Sequence of chain 1.D:
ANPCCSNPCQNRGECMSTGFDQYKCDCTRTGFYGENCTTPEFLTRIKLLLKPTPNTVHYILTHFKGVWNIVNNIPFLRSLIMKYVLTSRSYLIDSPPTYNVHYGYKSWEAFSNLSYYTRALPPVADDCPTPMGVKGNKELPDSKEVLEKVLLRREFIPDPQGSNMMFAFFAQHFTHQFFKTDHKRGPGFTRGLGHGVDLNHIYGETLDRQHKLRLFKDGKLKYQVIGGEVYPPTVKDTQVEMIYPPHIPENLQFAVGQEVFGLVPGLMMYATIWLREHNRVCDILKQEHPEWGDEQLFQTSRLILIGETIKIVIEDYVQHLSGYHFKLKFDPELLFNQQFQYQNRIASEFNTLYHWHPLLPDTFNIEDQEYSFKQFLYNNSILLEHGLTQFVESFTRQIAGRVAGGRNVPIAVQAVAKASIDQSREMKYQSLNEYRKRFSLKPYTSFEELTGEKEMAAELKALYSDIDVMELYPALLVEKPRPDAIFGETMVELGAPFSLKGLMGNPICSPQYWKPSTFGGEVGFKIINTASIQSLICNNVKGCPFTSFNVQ

Binding-site contacts:
Ligand atom O3 contacts residue LEU207 of chain 1.C at 4.3 Å.
Ligand atom C3 contacts residue ARG185 of chain 1.D at 3.6 Å.
Ligand atom C6 contacts residue PHE189 of chain 1.D at 3.8 Å (hydrophobic).
Ligand atom N2 contacts residue ARG185 of chain 1.D at 4.4 Å.
Ligand atom C5 contacts residue ASN113 of chain 1.D at 3.6 Å.
Ligand atom C4 contacts residue ASN113 of chain 1.D at 4.2 Å.
Ligand atom C7 contacts residue ARG185 of chain 1.D at 3.9 Å.
Ligand atom C2 contacts residue LEU207 of chain 1.C at 4.3 Å (hydrophobic).
Ligand atom C1 contacts residue ARG185 of chain 1.D at 4.1 Å.
Ligand atom O5 contacts residue ASN113 of chain 1.D at 2.3 Å (h-bond).
Ligand atom C1 contacts residue TYR116 of chain 1.D at 4.1 Å (hydrophobic).
Ligand atom O6 contacts residue ASP208 of chain 1.C at 4.3 Å.
Ligand atom C8 contacts residue PHE189 of chain 1.D at 3.9 Å (hydrophobic).
Ligand atom C2 contacts residue GLU109 of chain 1.D at 4.2 Å.
Ligand atom C3 contacts residue ASN113 of chain 1.D at 3.8 Å.
Ligand atom C2 contacts residue ASN113 of chain 1.D at 2.5 Å.
Ligand atom O7 contacts residue ASN113 of chain 1.D at 3.7 Å.
Ligand atom O7 contacts residue ARG185 of chain 1.D at 2.8 Å (salt-bridge).
Ligand atom O7 contacts residue GLU109 of chain 1.D at 4.4 Å.
Ligand atom O5 contacts residue PHE189 of chain 1.D at 4.2 Å.
Ligand atom C5 contacts residue ARG185 of chain 1.D at 4.1 Å.
Ligand atom O7 contacts residue LEU207 of chain 1.C at 4.0 Å.
Ligand atom C5 contacts residue TYR116 of chain 1.D at 4.3 Å (hydrophobic).
Ligand atom C6 contacts residue TYR116 of chain 1.D at 3.5 Å (hydrophobic).
Ligand atom O4 contacts residue ARG185 of chain 1.D at 3.0 Å (salt-bridge).
Ligand atom C3 contacts residue LEU207 of chain 1.C at 4.5 Å (hydrophobic).
Ligand atom C8 contacts residue ARG185 of chain 1.D at 3.5 Å.
Ligand atom C7 contacts residue ASN113 of chain 1.D at 3.6 Å.
Ligand atom C4 contacts residue ARG185 of chain 1.D at 3.8 Å.
Ligand atom O5 contacts residue GLU109 of chain 1.D at 3.5 Å (salt-bridge).
Ligand atom N2 contacts residue ASN113 of chain 1.D at 3.0 Å (h-bond).
Ligand atom C5 contacts residue PHE189 of chain 1.D at 3.8 Å (hydrophobic).
Ligand atom O5 contacts residue TYR116 of chain 1.D at 3.6 Å.
Ligand atom O6 contacts residue LEU207 of chain 1.C at 3.9 Å.
Ligand atom O6 contacts residue TYR116 of chain 1.D at 3.7 Å.
Ligand atom C1 contacts residue GLU109 of chain 1.D at 3.6 Å.
Ligand atom C4 contacts residue LEU207 of chain 1.C at 4.0 Å (hydrophobic).
Ligand atom O3 contacts residue ARG185 of chain 1.D at 4.2 Å.
Ligand atom C1 contacts residue ASN113 of chain 1.D at 1.4 Å.
Ligand atom C2 contacts residue ARG185 of chain 1.D at 4.1 Å.

This small molecule binds to this protein.
Small molecule (SMILES): CC(=O)N[C@H]1[C@H](O[C@H]2[C@H](O)[C@@H](NC(C)=O)CO[C@@H]2CO)O[C@H](CO)[C@@H](O)[C@@H]1O

Sequence of chain 1.C:
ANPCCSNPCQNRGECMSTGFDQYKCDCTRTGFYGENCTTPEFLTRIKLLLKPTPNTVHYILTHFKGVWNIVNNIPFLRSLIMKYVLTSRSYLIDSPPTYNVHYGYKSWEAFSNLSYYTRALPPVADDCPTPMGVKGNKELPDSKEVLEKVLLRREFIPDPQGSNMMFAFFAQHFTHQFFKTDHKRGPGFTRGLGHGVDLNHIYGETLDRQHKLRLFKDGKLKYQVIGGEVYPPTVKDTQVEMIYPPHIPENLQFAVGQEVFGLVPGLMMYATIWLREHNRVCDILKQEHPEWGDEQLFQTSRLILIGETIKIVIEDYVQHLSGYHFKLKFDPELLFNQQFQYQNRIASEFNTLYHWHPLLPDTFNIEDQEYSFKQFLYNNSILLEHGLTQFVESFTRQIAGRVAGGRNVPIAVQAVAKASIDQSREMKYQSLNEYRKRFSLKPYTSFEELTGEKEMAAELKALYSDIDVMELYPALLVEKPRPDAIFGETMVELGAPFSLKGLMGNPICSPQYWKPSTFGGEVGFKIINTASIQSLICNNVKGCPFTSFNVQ